Sequence of chain 1.B:
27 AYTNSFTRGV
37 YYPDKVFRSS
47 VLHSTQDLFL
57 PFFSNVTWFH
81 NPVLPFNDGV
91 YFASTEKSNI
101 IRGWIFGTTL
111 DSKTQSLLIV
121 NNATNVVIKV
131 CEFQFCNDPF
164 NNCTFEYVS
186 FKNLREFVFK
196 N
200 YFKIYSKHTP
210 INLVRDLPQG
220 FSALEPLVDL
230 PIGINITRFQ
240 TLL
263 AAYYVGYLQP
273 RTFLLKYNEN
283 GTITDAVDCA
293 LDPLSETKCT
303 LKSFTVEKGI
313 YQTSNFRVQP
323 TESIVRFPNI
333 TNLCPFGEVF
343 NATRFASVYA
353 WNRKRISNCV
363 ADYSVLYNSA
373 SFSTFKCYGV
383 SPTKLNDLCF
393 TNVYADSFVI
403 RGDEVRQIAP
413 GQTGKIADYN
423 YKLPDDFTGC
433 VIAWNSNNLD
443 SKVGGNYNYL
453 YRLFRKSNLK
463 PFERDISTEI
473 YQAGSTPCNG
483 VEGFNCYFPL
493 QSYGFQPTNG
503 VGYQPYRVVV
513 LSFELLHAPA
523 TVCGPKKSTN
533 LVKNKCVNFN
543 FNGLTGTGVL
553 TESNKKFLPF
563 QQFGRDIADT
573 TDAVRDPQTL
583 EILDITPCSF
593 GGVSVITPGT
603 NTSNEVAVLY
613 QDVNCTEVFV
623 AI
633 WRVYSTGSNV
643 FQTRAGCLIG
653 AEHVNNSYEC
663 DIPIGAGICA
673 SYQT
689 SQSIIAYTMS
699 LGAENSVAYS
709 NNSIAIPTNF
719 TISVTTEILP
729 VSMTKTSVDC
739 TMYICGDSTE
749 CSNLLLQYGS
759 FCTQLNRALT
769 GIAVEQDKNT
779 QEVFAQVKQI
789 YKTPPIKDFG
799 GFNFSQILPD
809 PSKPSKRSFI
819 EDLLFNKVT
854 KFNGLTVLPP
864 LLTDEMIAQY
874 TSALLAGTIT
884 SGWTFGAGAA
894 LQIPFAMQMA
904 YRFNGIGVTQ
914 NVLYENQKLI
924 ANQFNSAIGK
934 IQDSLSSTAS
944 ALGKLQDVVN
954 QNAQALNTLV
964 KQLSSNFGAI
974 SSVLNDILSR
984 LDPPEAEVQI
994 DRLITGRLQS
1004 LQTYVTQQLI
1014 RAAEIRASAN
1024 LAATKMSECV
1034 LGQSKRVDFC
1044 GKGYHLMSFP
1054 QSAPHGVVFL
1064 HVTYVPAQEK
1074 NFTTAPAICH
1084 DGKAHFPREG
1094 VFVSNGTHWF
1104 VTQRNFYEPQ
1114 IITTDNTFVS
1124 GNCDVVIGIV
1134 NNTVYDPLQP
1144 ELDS

A protein and the small-molecule ligand that binds it are described below.
Small molecule (SMILES): CC(=O)N[C@@H]1[C@@H](O)[C@H](O)[C@@H](CO)O[C@H]1O

Binding-site contacts:
Ligand atom O6 contacts residue ASN1074 of chain 1.B at 4.3 Å.
Ligand atom C3 contacts residue ASN1074 of chain 1.B at 3.8 Å.
Ligand atom N2 contacts residue ASN1074 of chain 1.B at 2.9 Å (h-bond).
Ligand atom O5 contacts residue ASN1074 of chain 1.B at 2.4 Å (h-bond).
Ligand atom O7 contacts residue ASN1074 of chain 1.B at 3.2 Å (h-bond).
Ligand atom O6 contacts residue GLU1072 of chain 1.B at 4.4 Å.
Ligand atom C8 contacts residue ASN1074 of chain 1.B at 4.3 Å.
Ligand atom C1 contacts residue ASN1074 of chain 1.B at 1.4 Å.
Ligand atom C4 contacts residue ASN1074 of chain 1.B at 4.2 Å.
Ligand atom C7 contacts residue ASN1074 of chain 1.B at 3.2 Å.
Ligand atom C5 contacts residue ASN1074 of chain 1.B at 3.7 Å.
Ligand atom C2 contacts residue ASN1074 of chain 1.B at 2.5 Å.
Ligand atom O3 contacts residue ALA706 of chain 1.B at 4.2 Å.